Sequence of chain 1.D:
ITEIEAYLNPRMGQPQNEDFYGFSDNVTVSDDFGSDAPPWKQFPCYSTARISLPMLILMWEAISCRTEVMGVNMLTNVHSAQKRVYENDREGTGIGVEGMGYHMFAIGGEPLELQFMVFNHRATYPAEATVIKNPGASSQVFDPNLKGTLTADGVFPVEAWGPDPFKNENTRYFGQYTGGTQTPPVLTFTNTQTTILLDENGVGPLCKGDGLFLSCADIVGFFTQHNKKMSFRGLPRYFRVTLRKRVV

Binding-site contacts:
Ligand atom O1B contacts residue THR63 of chain 1.D at 3.6 Å.
Ligand atom N5 contacts residue PRO74 of chain 1.D at 4.1 Å.
Ligand atom C9 contacts residue ARG133 of chain 1.C at 3.7 Å.
Ligand atom C11 contacts residue SER65 of chain 1.D at 3.8 Å.
Ligand atom C5 contacts residue ALA72 of chain 1.D at 4.1 Å (hydrophobic).
Ligand atom C11 contacts residue ASP71 of chain 1.D at 3.8 Å.
Ligand atom C10 contacts residue ALA72 of chain 1.D at 3.2 Å (hydrophobic).
Ligand atom N5 contacts residue THR63 of chain 1.D at 3.1 Å (h-bond).
Ligand atom C8 contacts residue VAL64 of chain 1.D at 3.9 Å (hydrophobic).
Ligand atom C11 contacts residue HIS122 of chain 1.C at 4.1 Å.
Ligand atom O10 contacts residue SER65 of chain 1.D at 3.4 Å.
Ligand atom O8 contacts residue THR63 of chain 1.D at 3.5 Å.
Ligand atom O10 contacts residue ALA72 of chain 1.D at 2.9 Å (h-bond).
Ligand atom C4 contacts residue THR63 of chain 1.D at 4.3 Å.
Ligand atom N5 contacts residue ALA72 of chain 1.D at 3.5 Å (h-bond).
Ligand atom C10 contacts residue SER65 of chain 1.D at 3.9 Å.
Ligand atom C6 contacts residue THR63 of chain 1.D at 3.8 Å.
Ligand atom O4 contacts residue ALA72 of chain 1.D at 2.7 Å (h-bond).
Ligand atom O7 contacts residue SER65 of chain 1.D at 4.3 Å.
Ligand atom C11 contacts residue THR63 of chain 1.D at 3.6 Å.
Ligand atom O7 contacts residue VAL64 of chain 1.D at 4.0 Å.
Ligand atom C7 contacts residue VAL64 of chain 1.D at 3.6 Å (hydrophobic).
Ligand atom O10 contacts residue SER70 of chain 1.D at 3.6 Å (h-bond).
Ligand atom O8 contacts residue VAL64 of chain 1.D at 4.2 Å.
Ligand atom O10 contacts residue ASP71 of chain 1.D at 3.7 Å.
Ligand atom C11 contacts residue PRO74 of chain 1.D at 4.3 Å (hydrophobic).
Ligand atom C7 contacts residue THR63 of chain 1.D at 4.2 Å.
Ligand atom C4 contacts residue ALA72 of chain 1.D at 3.6 Å (hydrophobic).
Ligand atom O9 contacts residue ARG133 of chain 1.C at 3.2 Å (salt-bridge).
Ligand atom C11 contacts residue PRO73 of chain 1.D at 3.8 Å (hydrophobic).
Ligand atom C9 contacts residue VAL64 of chain 1.D at 3.3 Å (hydrophobic).
Ligand atom C10 contacts residue THR63 of chain 1.D at 4.0 Å.
Ligand atom C5 contacts residue THR63 of chain 1.D at 3.9 Å.
Ligand atom C4 contacts residue PRO74 of chain 1.D at 3.8 Å (hydrophobic).
Ligand atom C11 contacts residue VAL64 of chain 1.D at 4.2 Å (hydrophobic).
Ligand atom C11 contacts residue ALA72 of chain 1.D at 3.6 Å (hydrophobic).
Ligand atom C10 contacts residue PRO73 of chain 1.D at 4.3 Å (hydrophobic).
Ligand atom O9 contacts residue VAL64 of chain 1.D at 4.3 Å.
Ligand atom O9 contacts residue ARG127 of chain 1.C at 4.3 Å.
Ligand atom O4 contacts residue PRO74 of chain 1.D at 3.9 Å.

Sequence of chain 1.C:
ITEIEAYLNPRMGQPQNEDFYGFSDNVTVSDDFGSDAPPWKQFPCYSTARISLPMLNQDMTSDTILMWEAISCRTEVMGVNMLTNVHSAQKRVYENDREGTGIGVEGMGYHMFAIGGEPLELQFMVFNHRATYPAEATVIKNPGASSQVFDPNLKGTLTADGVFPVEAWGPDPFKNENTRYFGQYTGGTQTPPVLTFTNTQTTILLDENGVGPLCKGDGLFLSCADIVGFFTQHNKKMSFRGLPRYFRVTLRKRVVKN

A protein and the small-molecule ligand that binds it are described below.
Small molecule (SMILES): CC(=O)N[C@H]1[C@H]([C@H](O)[C@H](O)CO)O[C@@](OC[C@H]2O[C@@H](O)[C@H](O)[C@@H](O)[C@H]2O)(C(=O)O)C[C@@H]1O